Sequence of chain 1.B:
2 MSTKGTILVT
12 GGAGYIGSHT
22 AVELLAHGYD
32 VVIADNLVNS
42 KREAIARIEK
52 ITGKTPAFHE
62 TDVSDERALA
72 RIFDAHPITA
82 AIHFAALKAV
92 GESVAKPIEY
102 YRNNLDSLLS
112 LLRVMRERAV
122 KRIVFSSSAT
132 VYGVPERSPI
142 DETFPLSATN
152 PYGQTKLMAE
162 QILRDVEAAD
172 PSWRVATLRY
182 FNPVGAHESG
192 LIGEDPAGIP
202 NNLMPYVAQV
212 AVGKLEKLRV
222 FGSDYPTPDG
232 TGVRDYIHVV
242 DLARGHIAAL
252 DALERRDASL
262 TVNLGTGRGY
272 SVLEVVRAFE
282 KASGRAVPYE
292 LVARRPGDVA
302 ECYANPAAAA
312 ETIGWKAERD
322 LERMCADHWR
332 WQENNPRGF

Binding-site contacts:
Ligand atom C2C contacts residue ASP299 of chain 1.B at 3.5 Å.
Ligand atom O1B contacts residue ASN183 of chain 1.B at 3.1 Å (h-bond).
Ligand atom O4C contacts residue VAL273 of chain 1.B at 3.4 Å.
Ligand atom O2 contacts residue VAL221 of chain 1.B at 3.3 Å.
Ligand atom O4C contacts residue LEU204 of chain 1.B at 3.4 Å.
Ligand atom O1A contacts residue ASN203 of chain 1.B at 3.6 Å.
Ligand atom C4 contacts residue PHE222 of chain 1.B at 3.1 Å (hydrophobic).
Ligand atom O4' contacts residue THR131 of chain 1.B at 3.6 Å.
Ligand atom O2 contacts residue PHE222 of chain 1.B at 3.1 Å (h-bond).
Ligand atom O2A contacts residue LEU204 of chain 1.B at 2.7 Å (h-bond).
Ligand atom C4 contacts residue ARG220 of chain 1.B at 3.6 Å.
Ligand atom O2 contacts residue VAL273 of chain 1.B at 3.7 Å.
Ligand atom C5C contacts residue TYR237 of chain 1.B at 3.5 Å (hydrophobic).
Ligand atom PB contacts residue ASN183 of chain 1.B at 3.6 Å.
Ligand atom O4' contacts residue SER129 of chain 1.B at 3.6 Å (h-bond).
Ligand atom O2 contacts residue ARG220 of chain 1.B at 3.3 Å (salt-bridge).
Ligand atom C5' contacts residue VAL91 of chain 1.B at 3.7 Å (hydrophobic).
Ligand atom O3C contacts residue ARG235 of chain 1.B at 3.7 Å.
Ligand atom O3A contacts residue ASN183 of chain 1.B at 3.2 Å (h-bond).
Ligand atom O1A contacts residue ASN202 of chain 1.B at 3.4 Å (h-bond).
Ligand atom O1A contacts residue ARG296 of chain 1.B at 2.9 Å (salt-bridge).
Ligand atom C1C contacts residue VAL273 of chain 1.B at 3.5 Å (hydrophobic).
Ligand atom C2 contacts residue ARG220 of chain 1.B at 3.4 Å.
Ligand atom C2 contacts residue PHE222 of chain 1.B at 3.5 Å (hydrophobic).
Ligand atom O2C contacts residue ASP299 of chain 1.B at 2.6 Å (salt-bridge).
Ligand atom O1B contacts residue ARG235 of chain 1.B at 2.6 Å (salt-bridge).
Ligand atom O4 contacts residue ARG220 of chain 1.B at 3.6 Å.
Ligand atom N3 contacts residue ARG220 of chain 1.B at 2.7 Å (salt-bridge).
Ligand atom O3C contacts residue GLY233 of chain 1.B at 3.6 Å.
Ligand atom C2' contacts residue NAD1 of chain 1.E at 3.4 Å.
Ligand atom O3' contacts residue NAD1 of chain 1.E at 3.7 Å.
Ligand atom N3 contacts residue PHE222 of chain 1.B at 3.4 Å.
Ligand atom C5 contacts residue PHE222 of chain 1.B at 3.5 Å (hydrophobic).
Ligand atom O2A contacts residue ASN203 of chain 1.B at 3.3 Å.
Ligand atom C4C contacts residue TYR237 of chain 1.B at 3.7 Å (hydrophobic).
Ligand atom O4 contacts residue PHE222 of chain 1.B at 3.4 Å.
Ligand atom O5C contacts residue ARG296 of chain 1.B at 3.7 Å.
Ligand atom O2B contacts residue ARG296 of chain 1.B at 3.1 Å (salt-bridge).
Ligand atom O2' contacts residue NAD1 of chain 1.E at 2.7 Å (h-bond).
Ligand atom O3B contacts residue ASN183 of chain 1.B at 3.7 Å.

The protein below binds the small molecule below.
Small molecule (SMILES): O=c1ccn([C@@H]2O[C@H](CO[P](=O)(O)O[P](=O)(O)O[C@H]3O[C@H](CO)[C@@H](O)[C@H](O)[C@H]3O)[C@@H](O)[C@H]2O)c(=O)[nH]1